This small molecule binds to this protein.
Small molecule (SMILES): CC(=O)O[C@H]1C(=O)[C@@]2(C)[C@H]([C@H](OC(=O)c3ccccc3)[C@]3(O)C[C@H](OC(=O)[C@H](O)[C@@H](NC(=O)c4ccccc4)c4ccccc4)C(C)=C1C3(C)C)[C@]1(OC(C)=O)CO[C@@H]1C[C@@H]2O

Sequence of chain 4.B:
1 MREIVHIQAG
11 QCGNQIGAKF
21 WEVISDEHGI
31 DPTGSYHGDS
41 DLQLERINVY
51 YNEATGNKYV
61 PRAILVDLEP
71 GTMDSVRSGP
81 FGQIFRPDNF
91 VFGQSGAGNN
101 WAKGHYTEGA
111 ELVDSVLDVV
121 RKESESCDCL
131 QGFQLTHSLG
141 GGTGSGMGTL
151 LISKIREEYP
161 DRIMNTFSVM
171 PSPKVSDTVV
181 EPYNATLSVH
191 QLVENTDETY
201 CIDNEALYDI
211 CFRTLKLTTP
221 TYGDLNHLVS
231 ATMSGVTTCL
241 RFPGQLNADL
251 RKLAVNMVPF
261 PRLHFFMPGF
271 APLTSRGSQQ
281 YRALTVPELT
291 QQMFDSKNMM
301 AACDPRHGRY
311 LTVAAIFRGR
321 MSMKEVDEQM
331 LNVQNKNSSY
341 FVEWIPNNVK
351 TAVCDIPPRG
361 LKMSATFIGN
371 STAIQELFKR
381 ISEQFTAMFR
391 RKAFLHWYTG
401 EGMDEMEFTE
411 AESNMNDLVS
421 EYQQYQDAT

Binding-site contacts:
Ligand atom C07 contacts residue HIS227 of chain 4.B at 2.7 Å.
Ligand atom C07 contacts residue ASP224 of chain 4.B at 3.5 Å.
Ligand atom C06 contacts residue ASP224 of chain 4.B at 3.6 Å.
Ligand atom C05 contacts residue HIS227 of chain 4.B at 3.5 Å.
Ligand atom O06 contacts residue THR274 of chain 4.B at 3.2 Å (h-bond).
Ligand atom C08 contacts residue HIS227 of chain 4.B at 3.3 Å.
Ligand atom C16 contacts residue PRO272 of chain 4.B at 4.0 Å (hydrophobic).
Ligand atom C27 contacts residue GLY360 of chain 4.B at 4.0 Å.
Ligand atom O08 contacts residue ARG276 of chain 4.B at 3.6 Å.
Ligand atom C08 contacts residue LEU228 of chain 4.B at 3.3 Å (hydrophobic).
Ligand atom O12 contacts residue GLY360 of chain 4.B at 3.4 Å (h-bond).
Ligand atom C40 contacts residue SER234 of chain 4.B at 2.9 Å.
Ligand atom O06 contacts residue LEU273 of chain 4.B at 3.4 Å.
Ligand atom C31 contacts residue HIS227 of chain 4.B at 3.4 Å.
Ligand atom O14 contacts residue HIS227 of chain 4.B at 2.2 Å (h-bond).
Ligand atom C42 contacts residue VAL23 of chain 4.B at 3.5 Å (hydrophobic).
Ligand atom O06 contacts residue PRO272 of chain 4.B at 3.8 Å.
Ligand atom C41 contacts residue SER234 of chain 4.B at 3.6 Å.
Ligand atom C09 contacts residue LEU228 of chain 4.B at 4.1 Å (hydrophobic).
Ligand atom C41 contacts residue VAL23 of chain 4.B at 3.2 Å (hydrophobic).
Ligand atom O13 contacts residue GLY360 of chain 4.B at 3.6 Å (h-bond).
Ligand atom C06 contacts residue HIS227 of chain 4.B at 2.8 Å.
Ligand atom C15 contacts residue PRO272 of chain 4.B at 3.6 Å (hydrophobic).
Ligand atom C19 contacts residue THR274 of chain 4.B at 3.3 Å.
Ligand atom C33 contacts residue ASP26 of chain 4.B at 3.9 Å.
Ligand atom C36 contacts residue HIS227 of chain 4.B at 3.3 Å.
Ligand atom C39 contacts residue SER234 of chain 4.B at 3.9 Å.
Ligand atom C44 contacts residue GLY360 of chain 4.B at 4.0 Å.
Ligand atom O13 contacts residue ARG359 of chain 4.B at 3.4 Å (salt-bridge).
Ligand atom O07 contacts residue THR274 of chain 4.B at 3.7 Å.
Ligand atom C04 contacts residue HIS227 of chain 4.B at 4.0 Å.
Ligand atom C16 contacts residue THR274 of chain 4.B at 3.6 Å.
Ligand atom C09 contacts residue HIS227 of chain 4.B at 3.9 Å.
Ligand atom C30 contacts residue HIS227 of chain 4.B at 3.1 Å.
Ligand atom C44 contacts residue LEU361 of chain 4.B at 4.0 Å (hydrophobic).
Ligand atom C07 contacts residue LEU228 of chain 4.B at 4.0 Å (hydrophobic).
Ligand atom O13 contacts residue PRO358 of chain 4.B at 3.5 Å.
Ligand atom O06 contacts residue LEU215 of chain 4.B at 3.6 Å.
Ligand atom C14 contacts residue THR274 of chain 4.B at 4.0 Å.
Ligand atom C14 contacts residue LEU215 of chain 4.B at 3.9 Å (hydrophobic).